Sequence of chain 1.X:
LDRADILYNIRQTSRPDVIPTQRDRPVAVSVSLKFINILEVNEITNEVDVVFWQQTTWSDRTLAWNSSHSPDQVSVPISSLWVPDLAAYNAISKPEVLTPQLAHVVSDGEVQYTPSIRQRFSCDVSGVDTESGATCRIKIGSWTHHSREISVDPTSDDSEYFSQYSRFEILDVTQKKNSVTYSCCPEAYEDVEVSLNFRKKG

Sequence of chain 1.W:
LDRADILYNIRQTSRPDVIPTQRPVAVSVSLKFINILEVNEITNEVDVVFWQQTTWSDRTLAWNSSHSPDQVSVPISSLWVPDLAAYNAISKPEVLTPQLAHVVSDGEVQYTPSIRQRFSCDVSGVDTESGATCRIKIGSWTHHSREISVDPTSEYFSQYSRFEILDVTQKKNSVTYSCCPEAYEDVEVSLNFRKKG

Binding-site contacts:
Ligand atom C6 contacts residue TRP162 of chain 1.W at 3.4 Å (hydrophobic).
Ligand atom N3 contacts residue TRP162 of chain 1.W at 3.0 Å (h-bond).
Ligand atom C3 contacts residue HIS123 of chain 1.X at 3.9 Å.
Ligand atom C1 contacts residue THR133 of chain 1.X at 3.8 Å.
Ligand atom C3 contacts residue GLN131 of chain 1.X at 4.2 Å.
Ligand atom C2 contacts residue TRP162 of chain 1.W at 3.5 Å (hydrophobic).
Ligand atom C4 contacts residue THR133 of chain 1.X at 4.2 Å.
Ligand atom BR1 contacts residue ALA122 of chain 1.X at 4.1 Å.
Ligand atom N1 contacts residue THR133 of chain 1.X at 3.6 Å.
Ligand atom N1 contacts residue TRP162 of chain 1.W at 4.0 Å.
Ligand atom C7 contacts residue TYR108 of chain 1.W at 3.4 Å (hydrophobic).
Ligand atom N2 contacts residue TRP162 of chain 1.W at 3.5 Å (h-bond).
Ligand atom C8 contacts residue TYR211 of chain 1.W at 3.4 Å (hydrophobic).
Ligand atom C8 contacts residue TRP162 of chain 1.W at 3.2 Å (hydrophobic).
Ligand atom C1 contacts residue TRP162 of chain 1.W at 3.5 Å (hydrophobic).
Ligand atom C9 contacts residue TYR211 of chain 1.W at 3.6 Å (hydrophobic).
Ligand atom BR1 contacts residue HIS123 of chain 1.X at 3.4 Å.
Ligand atom C10 contacts residue CYS206 of chain 1.W at 3.9 Å (hydrophobic).
Ligand atom C10 contacts residue TYR204 of chain 1.W at 4.1 Å (hydrophobic).
Ligand atom C5 contacts residue HIS123 of chain 1.X at 3.7 Å.
Ligand atom BR1 contacts residue GLN131 of chain 1.X at 3.0 Å.
Ligand atom N3 contacts residue TYR108 of chain 1.W at 2.6 Å (h-bond).
Ligand atom C4 contacts residue HIS123 of chain 1.X at 3.2 Å.
Ligand atom BR1 contacts residue TYR132 of chain 1.X at 4.0 Å.
Ligand atom C6 contacts residue TRP72 of chain 1.X at 4.0 Å (hydrophobic).
Ligand atom N3 contacts residue SER161 of chain 1.W at 3.8 Å.
Ligand atom C5 contacts residue THR133 of chain 1.X at 4.0 Å.
Ligand atom C8 contacts residue SER161 of chain 1.W at 4.0 Å.
Ligand atom BR1 contacts residue THR133 of chain 1.X at 4.1 Å.
Ligand atom C7 contacts residue TRP162 of chain 1.W at 3.6 Å (hydrophobic).
Ligand atom C9 contacts residue TRP162 of chain 1.W at 4.0 Å (hydrophobic).
Ligand atom C7 contacts residue TRP72 of chain 1.X at 3.5 Å (hydrophobic).
Ligand atom C9 contacts residue TYR204 of chain 1.W at 3.4 Å (hydrophobic).
Ligand atom N1 contacts residue THR163 of chain 1.W at 3.9 Å.
Ligand atom C8 contacts residue TYR204 of chain 1.W at 3.9 Å (hydrophobic).
Ligand atom C3 contacts residue CYS207 of chain 1.W at 3.6 Å (hydrophobic).
Ligand atom C4 contacts residue GLN131 of chain 1.X at 3.5 Å.
Ligand atom C8 contacts residue TYR108 of chain 1.W at 3.1 Å (hydrophobic).
Ligand atom C4 contacts residue CYS207 of chain 1.W at 4.1 Å (hydrophobic).
Ligand atom C3 contacts residue CYS206 of chain 1.W at 3.6 Å (hydrophobic).

The protein below binds the small molecule below.
Small molecule (SMILES): Brc1ccc(N2CCCNCC2)cn1